Binding-site contacts:
Ligand atom C7 contacts residue GLU244 of chain 1.B at 4.4 Å.
Ligand atom O7 contacts residue MET245 of chain 1.B at 3.7 Å.
Ligand atom C3 contacts residue ASN18 of chain 1.B at 3.7 Å.
Ligand atom N2 contacts residue ASN18 of chain 1.B at 2.7 Å (h-bond).
Ligand atom C1 contacts residue LEU21 of chain 1.B at 4.3 Å (hydrophobic).
Ligand atom C2 contacts residue ASN18 of chain 1.B at 2.4 Å.
Ligand atom C8 contacts residue THR20 of chain 1.B at 4.5 Å.
Ligand atom C4 contacts residue ASN18 of chain 1.B at 4.2 Å.
Ligand atom C8 contacts residue ASN18 of chain 1.B at 3.8 Å.
Ligand atom O7 contacts residue SER242 of chain 1.B at 4.3 Å.
Ligand atom C7 contacts residue ASN18 of chain 1.B at 3.2 Å.
Ligand atom O5 contacts residue ASN18 of chain 1.B at 2.4 Å (h-bond).
Ligand atom C6 contacts residue ALA248 of chain 1.B at 3.8 Å (hydrophobic).
Ligand atom C5 contacts residue ASN18 of chain 1.B at 3.7 Å.
Ligand atom C8 contacts residue GLU244 of chain 1.B at 4.1 Å.
Ligand atom O5 contacts residue LEU21 of chain 1.B at 3.6 Å.
Ligand atom C1 contacts residue ASN18 of chain 1.B at 1.4 Å.
Ligand atom C6 contacts residue LEU21 of chain 1.B at 4.1 Å (hydrophobic).
Ligand atom O6 contacts residue ALA248 of chain 1.B at 3.6 Å.
Ligand atom O7 contacts residue ASN18 of chain 1.B at 4.0 Å.
Ligand atom C6 contacts residue MET245 of chain 1.B at 4.2 Å (hydrophobic).
Ligand atom O7 contacts residue GLU244 of chain 1.B at 3.9 Å.
Ligand atom C5 contacts residue LEU21 of chain 1.B at 4.5 Å (hydrophobic).

Sequence of chain 1.B:
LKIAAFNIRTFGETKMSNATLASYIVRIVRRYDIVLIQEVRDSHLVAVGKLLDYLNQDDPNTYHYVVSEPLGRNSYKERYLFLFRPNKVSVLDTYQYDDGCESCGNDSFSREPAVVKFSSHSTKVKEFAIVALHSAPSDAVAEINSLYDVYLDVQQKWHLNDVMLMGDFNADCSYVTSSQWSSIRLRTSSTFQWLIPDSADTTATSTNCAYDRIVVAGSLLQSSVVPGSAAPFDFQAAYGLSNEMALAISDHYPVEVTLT

A protein and the small-molecule ligand that binds it are described below.
Small molecule (SMILES): CC(=O)N[C@H]1[C@H](O[C@H]2[C@H](O)[C@@H](NC(C)=O)CO[C@@H]2CO)O[C@H](CO)[C@@H](O[C@@H]2O[C@H](CO)[C@@H](O)[C@H](O)[C@@H]2O)[C@@H]1O